Binding-site contacts:
Ligand atom O7 contacts residue ALA18 of chain 36.P at 4.3 Å.
Ligand atom C8 contacts residue TYR17 of chain 36.P at 3.4 Å (hydrophobic).
Ligand atom O5 contacts residue ASN19 of chain 36.P at 2.9 Å (h-bond).
Ligand atom C7 contacts residue ALA18 of chain 36.P at 4.4 Å (hydrophobic).
Ligand atom N2 contacts residue ASN19 of chain 36.P at 4.0 Å.
Ligand atom C1 contacts residue ASN19 of chain 36.P at 2.3 Å.
Ligand atom C8 contacts residue ALA18 of chain 36.P at 4.0 Å (hydrophobic).
Ligand atom C5 contacts residue ASN19 of chain 36.P at 3.6 Å.
Ligand atom C7 contacts residue TYR17 of chain 36.P at 4.3 Å (hydrophobic).
Ligand atom C3 contacts residue ASN19 of chain 36.P at 4.4 Å.
Ligand atom C2 contacts residue ASN19 of chain 36.P at 3.6 Å.

Sequence of chain 36.P:
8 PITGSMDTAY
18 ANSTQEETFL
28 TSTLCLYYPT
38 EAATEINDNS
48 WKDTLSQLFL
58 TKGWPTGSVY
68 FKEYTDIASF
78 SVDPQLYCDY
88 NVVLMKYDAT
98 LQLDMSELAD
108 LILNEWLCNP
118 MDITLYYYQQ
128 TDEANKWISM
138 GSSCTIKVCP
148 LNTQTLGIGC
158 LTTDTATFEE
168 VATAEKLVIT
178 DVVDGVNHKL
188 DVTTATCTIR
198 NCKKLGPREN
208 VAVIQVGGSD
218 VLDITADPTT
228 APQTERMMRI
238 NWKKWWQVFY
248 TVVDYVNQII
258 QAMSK

This protein binds this small molecule.
Small molecule (SMILES): CC(=O)N[C@H]1[C@H](O[C@H]2[C@H](O)[C@@H](NC(C)=O)CO[C@@H]2CO)O[C@H](CO)[C@@H](O)[C@@H]1O